Sequence of chain 2.D:
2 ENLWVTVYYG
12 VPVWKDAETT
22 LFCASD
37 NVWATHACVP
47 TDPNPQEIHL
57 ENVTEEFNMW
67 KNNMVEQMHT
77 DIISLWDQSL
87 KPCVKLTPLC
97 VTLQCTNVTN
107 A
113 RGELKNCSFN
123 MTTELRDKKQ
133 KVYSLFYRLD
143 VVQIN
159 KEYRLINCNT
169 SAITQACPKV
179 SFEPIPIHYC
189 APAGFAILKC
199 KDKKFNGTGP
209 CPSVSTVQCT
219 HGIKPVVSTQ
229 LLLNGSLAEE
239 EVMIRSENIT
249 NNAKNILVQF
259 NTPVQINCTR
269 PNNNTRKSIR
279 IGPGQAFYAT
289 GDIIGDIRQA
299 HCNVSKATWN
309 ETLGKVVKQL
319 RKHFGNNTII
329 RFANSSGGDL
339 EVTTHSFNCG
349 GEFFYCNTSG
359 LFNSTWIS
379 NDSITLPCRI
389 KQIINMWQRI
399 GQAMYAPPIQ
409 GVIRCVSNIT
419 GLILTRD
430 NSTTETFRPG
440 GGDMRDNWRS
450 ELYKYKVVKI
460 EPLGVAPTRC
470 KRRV

Binding-site contacts:
Ligand atom C4 contacts residue VAL414 of chain 2.D at 3.9 Å (hydrophobic).
Ligand atom C8 contacts residue ASN346 of chain 2.D at 3.2 Å.
Ligand atom C8 contacts residue VAL224 of chain 2.D at 3.9 Å (hydrophobic).
Ligand atom C6 contacts residue NAG1 of chain 2.S at 4.2 Å.
Ligand atom C7 contacts residue SER415 of chain 2.D at 3.8 Å.
Ligand atom O4 contacts residue VAL414 of chain 2.D at 3.9 Å.
Ligand atom C1 contacts residue VAL414 of chain 2.D at 4.1 Å (hydrophobic).
Ligand atom C2 contacts residue SER415 of chain 2.D at 3.5 Å.
Ligand atom O3 contacts residue CYS413 of chain 2.D at 4.1 Å.
Ligand atom C7 contacts residue ASN346 of chain 2.D at 4.0 Å.
Ligand atom O5 contacts residue ASN232 of chain 2.D at 2.4 Å (h-bond).
Ligand atom C5 contacts residue NAG1 of chain 2.S at 4.2 Å.
Ligand atom C8 contacts residue SER415 of chain 2.D at 3.9 Å.
Ligand atom C7 contacts residue ASN232 of chain 2.D at 3.5 Å.
Ligand atom C1 contacts residue NAG1 of chain 2.S at 4.1 Å.
Ligand atom C5 contacts residue GLU181 of chain 2.D at 3.5 Å.
Ligand atom C7 contacts residue VAL224 of chain 2.D at 4.2 Å (hydrophobic).
Ligand atom O5 contacts residue NAG1 of chain 2.S at 3.5 Å (h-bond).
Ligand atom C3 contacts residue SER415 of chain 2.D at 3.7 Å.
Ligand atom N2 contacts residue SER415 of chain 2.D at 2.8 Å (h-bond).
Ligand atom O7 contacts residue PRO182 of chain 2.D at 3.6 Å.
Ligand atom C8 contacts residue LEU231 of chain 2.D at 4.0 Å (hydrophobic).
Ligand atom O6 contacts residue NAG1 of chain 2.S at 3.8 Å.
Ligand atom C2 contacts residue ASN232 of chain 2.D at 2.4 Å.
Ligand atom C6 contacts residue GLY348 of chain 2.D at 4.2 Å.
Ligand atom C3 contacts residue ASN232 of chain 2.D at 3.8 Å.
Ligand atom C8 contacts residue PHE345 of chain 2.D at 4.2 Å (hydrophobic).
Ligand atom C5 contacts residue VAL414 of chain 2.D at 3.5 Å (hydrophobic).
Ligand atom C5 contacts residue ASN232 of chain 2.D at 3.7 Å.
Ligand atom O6 contacts residue CYS413 of chain 2.D at 4.1 Å.
Ligand atom C3 contacts residue VAL414 of chain 2.D at 3.8 Å (hydrophobic).
Ligand atom C4 contacts residue ASN232 of chain 2.D at 4.2 Å.
Ligand atom N2 contacts residue ASN232 of chain 2.D at 2.9 Å (h-bond).
Ligand atom O5 contacts residue VAL414 of chain 2.D at 4.2 Å.
Ligand atom C6 contacts residue GLU181 of chain 2.D at 4.2 Å.
Ligand atom O7 contacts residue ASN232 of chain 2.D at 3.8 Å.
Ligand atom C1 contacts residue ASN232 of chain 2.D at 1.4 Å.
Ligand atom C1 contacts residue SER415 of chain 2.D at 3.6 Å.
Ligand atom O7 contacts residue VAL224 of chain 2.D at 4.1 Å.
Ligand atom O6 contacts residue GLY348 of chain 2.D at 3.5 Å.

The small molecule below binds the protein below.
Small molecule (SMILES): CC(=O)N[C@H]1[C@H](O[C@H]2[C@H](O)[C@@H](NC(C)=O)CO[C@@H]2CO)O[C@H](CO)[C@@H](O[C@@H]2O[C@H](CO[C@H]3O[C@H](CO)[C@@H](O)[C@H](O)[C@@H]3O)[C@@H](O)[C@H](O)[C@@H]2O)[C@@H]1O